A protein and the small-molecule ligand that binds it are described below.
Small molecule (SMILES): N/C(S)=N/CCC[C@H](N)C(=O)O

Sequence of chain 1.A:
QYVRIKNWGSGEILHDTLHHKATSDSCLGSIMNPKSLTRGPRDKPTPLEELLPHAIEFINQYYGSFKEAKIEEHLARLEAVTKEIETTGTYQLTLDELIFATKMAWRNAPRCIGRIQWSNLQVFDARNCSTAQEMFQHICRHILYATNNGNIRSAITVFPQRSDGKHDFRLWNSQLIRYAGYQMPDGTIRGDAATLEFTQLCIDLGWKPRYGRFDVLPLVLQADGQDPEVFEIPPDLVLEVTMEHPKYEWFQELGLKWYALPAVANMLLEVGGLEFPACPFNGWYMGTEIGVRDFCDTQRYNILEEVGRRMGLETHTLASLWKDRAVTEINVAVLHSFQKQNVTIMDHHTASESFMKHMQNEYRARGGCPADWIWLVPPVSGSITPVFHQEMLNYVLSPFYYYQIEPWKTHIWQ

Binding-site contacts:
Ligand atom CA contacts residue GLN181 of chain 1.A at 4.0 Å.
Ligand atom NE contacts residue GLU295 of chain 1.A at 2.7 Å (salt-bridge).
Ligand atom CB contacts residue GLN181 of chain 1.A at 4.1 Å.
Ligand atom NE contacts residue HEM1 of chain 1.D at 4.0 Å.
Ligand atom NH1 contacts residue TYR291 of chain 1.A at 4.0 Å.
Ligand atom C contacts residue ASP300 of chain 1.A at 3.5 Å.
Ligand atom OT2 contacts residue ASP300 of chain 1.A at 3.6 Å.
Ligand atom CB contacts residue PRO268 of chain 1.A at 4.1 Å (hydrophobic).
Ligand atom CB contacts residue GLU295 of chain 1.A at 3.1 Å.
Ligand atom NH1 contacts residue PRO268 of chain 1.A at 3.9 Å.
Ligand atom CD contacts residue PRO268 of chain 1.A at 4.1 Å (hydrophobic).
Ligand atom OT2 contacts residue GLN181 of chain 1.A at 3.5 Å (h-bond).
Ligand atom CA contacts residue HEM1 of chain 1.D at 4.1 Å.
Ligand atom OT2 contacts residue TYR265 of chain 1.A at 3.5 Å (h-bond).
Ligand atom S contacts residue GLY289 of chain 1.A at 3.8 Å.
Ligand atom NH1 contacts residue HEM1 of chain 1.D at 3.4 Å.
Ligand atom CZ contacts residue HEM1 of chain 1.D at 3.8 Å.
Ligand atom NH1 contacts residue GLU295 of chain 1.A at 2.9 Å (salt-bridge).
Ligand atom N contacts residue GLU295 of chain 1.A at 2.8 Å (salt-bridge).
Ligand atom CG contacts residue HEM1 of chain 1.D at 4.1 Å.
Ligand atom CD contacts residue GLU295 of chain 1.A at 3.6 Å.
Ligand atom CZ contacts residue PRO268 of chain 1.A at 3.5 Å (hydrophobic).
Ligand atom OT1 contacts residue TYR291 of chain 1.A at 3.3 Å.
Ligand atom CA contacts residue GLU295 of chain 1.A at 3.4 Å.
Ligand atom CG contacts residue VAL270 of chain 1.A at 4.2 Å (hydrophobic).
Ligand atom N contacts residue HEM1 of chain 1.D at 3.1 Å (h-bond).
Ligand atom S contacts residue HEM1 of chain 1.D at 3.6 Å.
Ligand atom CG contacts residue GLU295 of chain 1.A at 3.7 Å.
Ligand atom OT2 contacts residue TYR291 of chain 1.A at 2.8 Å (h-bond).
Ligand atom CB contacts residue TYR291 of chain 1.A at 4.1 Å (hydrophobic).
Ligand atom C contacts residue TYR291 of chain 1.A at 3.4 Å (hydrophobic).
Ligand atom CD contacts residue HEM1 of chain 1.D at 4.0 Å.
Ligand atom OT1 contacts residue GLU295 of chain 1.A at 3.4 Å.
Ligand atom CD contacts residue VAL270 of chain 1.A at 3.9 Å (hydrophobic).
Ligand atom NE contacts residue PRO268 of chain 1.A at 3.7 Å.
Ligand atom OT1 contacts residue ASP300 of chain 1.A at 2.7 Å (salt-bridge).
Ligand atom S contacts residue PRO268 of chain 1.A at 3.9 Å.
Ligand atom CZ contacts residue GLU295 of chain 1.A at 3.5 Å.
Ligand atom C contacts residue GLU295 of chain 1.A at 4.1 Å.
Ligand atom NH1 contacts residue TRP290 of chain 1.A at 3.3 Å (h-bond).